Sequence of chain 1.B:
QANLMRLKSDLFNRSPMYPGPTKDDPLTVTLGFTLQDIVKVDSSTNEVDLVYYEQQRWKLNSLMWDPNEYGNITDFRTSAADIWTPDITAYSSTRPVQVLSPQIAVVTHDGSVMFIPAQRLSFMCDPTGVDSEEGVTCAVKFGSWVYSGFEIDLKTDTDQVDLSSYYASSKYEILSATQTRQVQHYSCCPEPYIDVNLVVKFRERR

Sequence of chain 1.A:
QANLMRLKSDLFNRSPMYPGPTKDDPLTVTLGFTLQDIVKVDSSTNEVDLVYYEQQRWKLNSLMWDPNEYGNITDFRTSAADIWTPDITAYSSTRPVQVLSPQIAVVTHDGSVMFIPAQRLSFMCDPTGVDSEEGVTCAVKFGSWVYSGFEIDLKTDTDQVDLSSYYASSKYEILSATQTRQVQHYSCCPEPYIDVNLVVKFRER

This protein binds this small molecule.
Small molecule (SMILES): NC(=O)c1ccc(-c2cc([C@H]3C[C@@H]4CC[C@H]3N4)cnc2F)cc1

Binding-site contacts:
Ligand atom C13 contacts residue PO41 of chain 1.L at 3.6 Å.
Ligand atom C4 contacts residue TYR212 of chain 1.A at 3.6 Å (hydrophobic).
Ligand atom C4 contacts residue TRP164 of chain 1.A at 3.7 Å (hydrophobic).
Ligand atom C10 contacts residue ILE135 of chain 1.B at 3.6 Å (hydrophobic).
Ligand atom C15 contacts residue VAL125 of chain 1.B at 3.7 Å (hydrophobic).
Ligand atom O contacts residue VAL125 of chain 1.B at 3.6 Å.
Ligand atom C5 contacts residue TYR110 of chain 1.A at 3.3 Å (hydrophobic).
Ligand atom C6 contacts residue TRP164 of chain 1.A at 3.4 Å (hydrophobic).
Ligand atom C7 contacts residue ILE135 of chain 1.B at 3.7 Å (hydrophobic).
Ligand atom C16 contacts residue VAL125 of chain 1.B at 3.8 Å (hydrophobic).
Ligand atom N contacts residue TYR110 of chain 1.A at 3.0 Å (h-bond).
Ligand atom O contacts residue THR127 of chain 1.B at 3.7 Å.
Ligand atom F contacts residue MET133 of chain 1.B at 3.8 Å.
Ligand atom C13 contacts residue ARG96 of chain 1.B at 3.7 Å.
Ligand atom C15 contacts residue MET133 of chain 1.B at 3.8 Å (hydrophobic).
Ligand atom C3 contacts residue TRP164 of chain 1.A at 3.7 Å (hydrophobic).
Ligand atom F contacts residue VAL125 of chain 1.B at 3.6 Å.
Ligand atom C17 contacts residue PO41 of chain 1.L at 3.8 Å.
Ligand atom C contacts residue TYR110 of chain 1.A at 3.8 Å (hydrophobic).
Ligand atom C10 contacts residue TRP164 of chain 1.A at 3.3 Å (hydrophobic).
Ligand atom C14 contacts residue VAL125 of chain 1.B at 3.8 Å (hydrophobic).
Ligand atom C16 contacts residue MET133 of chain 1.B at 3.8 Å (hydrophobic).
Ligand atom C9 contacts residue ILE135 of chain 1.B at 3.8 Å (hydrophobic).
Ligand atom C3 contacts residue CYS207 of chain 1.A at 3.9 Å (hydrophobic).
Ligand atom C4 contacts residue CYS207 of chain 1.A at 3.7 Å (hydrophobic).
Ligand atom C12 contacts residue TYR212 of chain 1.A at 3.3 Å (hydrophobic).
Ligand atom C1 contacts residue TYR72 of chain 1.B at 3.8 Å (hydrophobic).
Ligand atom N2 contacts residue PO41 of chain 1.L at 2.7 Å (h-bond).
Ligand atom C1 contacts residue TRP164 of chain 1.A at 3.8 Å (hydrophobic).
Ligand atom C6 contacts residue ILE135 of chain 1.B at 3.8 Å (hydrophobic).
Ligand atom C7 contacts residue TYR212 of chain 1.A at 3.8 Å (hydrophobic).
Ligand atom C2 contacts residue TRP164 of chain 1.A at 3.5 Å (hydrophobic).
Ligand atom N2 contacts residue ASP94 of chain 1.B at 3.4 Å (salt-bridge).
Ligand atom C17 contacts residue ASP94 of chain 1.B at 3.8 Å.
Ligand atom C8 contacts residue ILE135 of chain 1.B at 3.8 Å (hydrophobic).
Ligand atom C17 contacts residue VAL125 of chain 1.B at 3.8 Å (hydrophobic).
Ligand atom N1 contacts residue ILE135 of chain 1.B at 3.6 Å.
Ligand atom N contacts residue TRP164 of chain 1.A at 2.7 Å (h-bond).
Ligand atom C5 contacts residue TRP164 of chain 1.A at 3.6 Å (hydrophobic).
Ligand atom C contacts residue TYR205 of chain 1.A at 3.7 Å (hydrophobic).